Binding-site contacts:
Ligand atom O1A contacts residue ASN148 of chain 19.A at 4.3 Å.
Ligand atom O1A contacts residue ALA146 of chain 19.A at 3.2 Å.
Ligand atom C3 contacts residue PRO252 of chain 18.A at 3.8 Å (hydrophobic).
Ligand atom O4 contacts residue PRO252 of chain 18.A at 3.6 Å.
Ligand atom O4 contacts residue TYR250 of chain 18.A at 3.4 Å.
Ligand atom C4 contacts residue TYR145 of chain 19.A at 3.6 Å (hydrophobic).
Ligand atom O8 contacts residue ALA146 of chain 19.A at 3.3 Å.
Ligand atom C5 contacts residue TYR145 of chain 19.A at 3.3 Å (hydrophobic).
Ligand atom C4 contacts residue PRO252 of chain 18.A at 3.7 Å (hydrophobic).
Ligand atom O10 contacts residue TYR250 of chain 18.A at 2.8 Å (h-bond).
Ligand atom O1B contacts residue SER147 of chain 19.A at 2.7 Å (h-bond).
Ligand atom C7 contacts residue TYR145 of chain 19.A at 3.9 Å (hydrophobic).
Ligand atom C10 contacts residue TYR250 of chain 18.A at 3.5 Å (hydrophobic).
Ligand atom C6 contacts residue ALA146 of chain 19.A at 4.2 Å (hydrophobic).
Ligand atom O1B contacts residue PRO252 of chain 18.A at 3.3 Å.
Ligand atom O1A contacts residue SER147 of chain 19.A at 3.1 Å (h-bond).
Ligand atom C9 contacts residue TYR145 of chain 19.A at 4.4 Å (hydrophobic).
Ligand atom C11 contacts residue ARG143 of chain 19.A at 4.0 Å.
Ligand atom O4 contacts residue ASN251 of chain 18.A at 4.1 Å.
Ligand atom C6 contacts residue TYR145 of chain 19.A at 3.4 Å (hydrophobic).
Ligand atom C11 contacts residue TYR250 of chain 18.A at 3.7 Å (hydrophobic).
Ligand atom N5 contacts residue TYR145 of chain 19.A at 2.6 Å (h-bond).
Ligand atom C11 contacts residue TYR145 of chain 19.A at 3.7 Å (hydrophobic).
Ligand atom C10 contacts residue TYR145 of chain 19.A at 3.6 Å (hydrophobic).
Ligand atom C1 contacts residue ALA146 of chain 19.A at 4.0 Å (hydrophobic).
Ligand atom C8 contacts residue ALA146 of chain 19.A at 4.5 Å (hydrophobic).
Ligand atom O4 contacts residue TYR145 of chain 19.A at 4.2 Å.
Ligand atom C1 contacts residue PRO252 of chain 18.A at 4.0 Å (hydrophobic).
Ligand atom N5 contacts residue TYR250 of chain 18.A at 4.4 Å.
Ligand atom O1B contacts residue ALA146 of chain 19.A at 4.3 Å.
Ligand atom C1 contacts residue SER147 of chain 19.A at 3.6 Å.

A small-molecule ligand and the protein it binds are described below.
Small molecule (SMILES): CC(=O)N[C@H]1[C@H]([C@H](O)[C@H](O)CO)O[C@@](O)(C(=O)O)C[C@@H]1O

Sequence of chain 18.A:
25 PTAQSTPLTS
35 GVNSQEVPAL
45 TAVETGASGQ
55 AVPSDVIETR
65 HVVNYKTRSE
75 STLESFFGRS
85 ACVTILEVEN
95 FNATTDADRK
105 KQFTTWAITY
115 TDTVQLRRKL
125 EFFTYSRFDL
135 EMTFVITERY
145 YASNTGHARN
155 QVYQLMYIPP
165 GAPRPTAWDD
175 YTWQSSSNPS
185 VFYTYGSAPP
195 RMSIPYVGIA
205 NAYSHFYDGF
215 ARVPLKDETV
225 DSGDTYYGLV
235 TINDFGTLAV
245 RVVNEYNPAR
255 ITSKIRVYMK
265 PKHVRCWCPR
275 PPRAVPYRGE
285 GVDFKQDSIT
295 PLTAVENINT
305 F

Sequence of chain 19.A:
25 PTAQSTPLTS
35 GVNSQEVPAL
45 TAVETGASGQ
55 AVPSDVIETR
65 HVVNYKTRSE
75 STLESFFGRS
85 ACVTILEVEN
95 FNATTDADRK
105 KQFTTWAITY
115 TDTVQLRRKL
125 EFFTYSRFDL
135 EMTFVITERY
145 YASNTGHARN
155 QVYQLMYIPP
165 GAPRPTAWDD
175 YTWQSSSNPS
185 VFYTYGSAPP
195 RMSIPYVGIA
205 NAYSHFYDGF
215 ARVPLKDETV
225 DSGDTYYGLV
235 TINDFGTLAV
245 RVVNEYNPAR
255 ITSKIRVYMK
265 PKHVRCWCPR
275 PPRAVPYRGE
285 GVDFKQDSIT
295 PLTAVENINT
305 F